Sequence of chain 1.A:
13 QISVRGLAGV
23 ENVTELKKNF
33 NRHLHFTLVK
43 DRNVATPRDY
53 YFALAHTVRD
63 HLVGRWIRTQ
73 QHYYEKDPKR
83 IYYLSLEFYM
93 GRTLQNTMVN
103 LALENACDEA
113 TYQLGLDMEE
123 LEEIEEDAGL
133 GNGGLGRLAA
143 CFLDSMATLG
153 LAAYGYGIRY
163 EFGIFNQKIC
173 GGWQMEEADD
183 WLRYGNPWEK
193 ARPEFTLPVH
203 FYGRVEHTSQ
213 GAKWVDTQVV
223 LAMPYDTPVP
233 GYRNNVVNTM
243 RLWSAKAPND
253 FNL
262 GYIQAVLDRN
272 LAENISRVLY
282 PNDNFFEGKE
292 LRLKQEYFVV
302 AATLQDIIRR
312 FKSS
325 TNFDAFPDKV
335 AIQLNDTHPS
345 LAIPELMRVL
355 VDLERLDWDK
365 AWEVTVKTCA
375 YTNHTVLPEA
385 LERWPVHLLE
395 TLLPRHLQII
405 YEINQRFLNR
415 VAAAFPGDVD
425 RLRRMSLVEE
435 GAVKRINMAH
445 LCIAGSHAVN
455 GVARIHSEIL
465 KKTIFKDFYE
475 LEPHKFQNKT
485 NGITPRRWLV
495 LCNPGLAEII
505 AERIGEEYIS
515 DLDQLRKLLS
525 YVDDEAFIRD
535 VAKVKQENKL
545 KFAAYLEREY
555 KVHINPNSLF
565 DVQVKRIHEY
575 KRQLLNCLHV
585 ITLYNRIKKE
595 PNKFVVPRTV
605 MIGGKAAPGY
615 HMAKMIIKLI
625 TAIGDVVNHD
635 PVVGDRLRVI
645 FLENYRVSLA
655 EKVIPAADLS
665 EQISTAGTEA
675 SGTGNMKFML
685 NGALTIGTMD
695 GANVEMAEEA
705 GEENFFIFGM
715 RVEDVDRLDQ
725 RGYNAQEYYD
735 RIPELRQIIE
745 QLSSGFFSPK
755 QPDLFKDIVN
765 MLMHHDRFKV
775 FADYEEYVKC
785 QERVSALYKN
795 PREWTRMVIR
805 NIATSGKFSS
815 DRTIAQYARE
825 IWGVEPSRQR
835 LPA

Sequence of chain 2.A:
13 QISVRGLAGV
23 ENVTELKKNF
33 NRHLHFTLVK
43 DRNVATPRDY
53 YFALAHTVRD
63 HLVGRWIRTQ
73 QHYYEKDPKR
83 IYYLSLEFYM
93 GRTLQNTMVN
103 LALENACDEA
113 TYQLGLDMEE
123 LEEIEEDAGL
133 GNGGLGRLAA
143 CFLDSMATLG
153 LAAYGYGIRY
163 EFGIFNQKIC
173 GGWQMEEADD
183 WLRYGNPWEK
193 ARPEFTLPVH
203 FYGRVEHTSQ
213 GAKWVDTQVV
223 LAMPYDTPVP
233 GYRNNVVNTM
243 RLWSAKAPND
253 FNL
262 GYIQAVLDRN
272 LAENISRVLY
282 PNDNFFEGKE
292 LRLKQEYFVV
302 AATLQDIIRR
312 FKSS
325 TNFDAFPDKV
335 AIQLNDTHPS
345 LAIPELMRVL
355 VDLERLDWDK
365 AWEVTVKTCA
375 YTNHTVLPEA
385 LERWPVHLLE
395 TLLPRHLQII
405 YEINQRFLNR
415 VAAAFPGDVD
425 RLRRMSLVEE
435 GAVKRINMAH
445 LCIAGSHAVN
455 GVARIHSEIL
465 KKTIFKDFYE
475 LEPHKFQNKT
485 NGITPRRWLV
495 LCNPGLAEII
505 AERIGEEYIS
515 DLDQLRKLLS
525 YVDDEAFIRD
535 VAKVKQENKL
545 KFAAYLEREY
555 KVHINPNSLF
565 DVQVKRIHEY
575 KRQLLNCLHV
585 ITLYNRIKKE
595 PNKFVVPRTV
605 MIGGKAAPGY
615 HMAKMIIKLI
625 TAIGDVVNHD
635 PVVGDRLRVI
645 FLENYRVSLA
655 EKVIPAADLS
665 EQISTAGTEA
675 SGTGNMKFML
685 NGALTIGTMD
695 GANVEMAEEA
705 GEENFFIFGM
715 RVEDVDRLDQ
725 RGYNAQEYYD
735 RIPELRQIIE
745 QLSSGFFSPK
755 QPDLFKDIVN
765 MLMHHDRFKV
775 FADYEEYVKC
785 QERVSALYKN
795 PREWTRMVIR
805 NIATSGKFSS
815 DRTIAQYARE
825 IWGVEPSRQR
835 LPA

Binding-site contacts:
Ligand atom P contacts residue ARG310 of chain 1.A at 4.2 Å.
Ligand atom O3P contacts residue ARG310 of chain 1.A at 4.0 Å.
Ligand atom O1P contacts residue ARG310 of chain 1.A at 4.4 Å.
Ligand atom C8 contacts residue TYR76 of chain 1.A at 3.8 Å (hydrophobic).
Ligand atom C3' contacts residue VAL46 of chain 2.A at 3.8 Å (hydrophobic).
Ligand atom O3P contacts residue PHE197 of chain 1.A at 4.0 Å.
Ligand atom N3 contacts residue TYR76 of chain 1.A at 3.8 Å.
Ligand atom C4 contacts residue VAL46 of chain 2.A at 3.9 Å (hydrophobic).
Ligand atom O4' contacts residue GLN72 of chain 1.A at 4.2 Å.
Ligand atom N3 contacts residue VAL46 of chain 2.A at 4.5 Å.
Ligand atom C5 contacts residue VAL46 of chain 2.A at 4.0 Å (hydrophobic).
Ligand atom C2' contacts residue VAL46 of chain 2.A at 3.7 Å (hydrophobic).
Ligand atom O3' contacts residue GLN72 of chain 1.A at 3.6 Å.
Ligand atom O2' contacts residue ILE69 of chain 1.A at 4.3 Å.
Ligand atom N1 contacts residue ASN45 of chain 2.A at 4.2 Å.
Ligand atom N1 contacts residue TYR76 of chain 1.A at 4.1 Å.
Ligand atom C4' contacts residue VAL46 of chain 2.A at 4.4 Å (hydrophobic).
Ligand atom O4' contacts residue TYR76 of chain 1.A at 3.9 Å.
Ligand atom C8 contacts residue VAL46 of chain 2.A at 3.8 Å (hydrophobic).
Ligand atom C1' contacts residue TYR76 of chain 1.A at 3.7 Å (hydrophobic).
Ligand atom C6 contacts residue TYR76 of chain 1.A at 3.9 Å (hydrophobic).
Ligand atom O2P contacts residue ARG310 of chain 1.A at 3.5 Å (salt-bridge).
Ligand atom O2' contacts residue GLN73 of chain 1.A at 3.4 Å.
Ligand atom C2 contacts residue TYR76 of chain 1.A at 4.1 Å (hydrophobic).
Ligand atom C5 contacts residue TYR76 of chain 1.A at 3.8 Å (hydrophobic).
Ligand atom N7 contacts residue VAL46 of chain 2.A at 4.0 Å.
Ligand atom O1P contacts residue ARG311 of chain 1.A at 3.1 Å (salt-bridge).
Ligand atom C1' contacts residue VAL46 of chain 2.A at 4.3 Å (hydrophobic).
Ligand atom N7 contacts residue TYR76 of chain 1.A at 3.8 Å.
Ligand atom O3' contacts residue GLN73 of chain 1.A at 4.4 Å.
Ligand atom C1' contacts residue GLN72 of chain 1.A at 4.5 Å.
Ligand atom P contacts residue ARG311 of chain 1.A at 3.8 Å.
Ligand atom O2' contacts residue GLN72 of chain 1.A at 4.2 Å.
Ligand atom O2P contacts residue ARG311 of chain 1.A at 3.0 Å (salt-bridge).
Ligand atom C5' contacts residue GLN72 of chain 1.A at 4.3 Å.
Ligand atom O6 contacts residue TYR76 of chain 1.A at 4.0 Å.
Ligand atom C2 contacts residue ASN45 of chain 2.A at 4.1 Å.
Ligand atom C4 contacts residue TYR76 of chain 1.A at 3.7 Å (hydrophobic).
Ligand atom N9 contacts residue TYR76 of chain 1.A at 3.7 Å.
Ligand atom N9 contacts residue VAL46 of chain 2.A at 3.8 Å.

This small molecule binds to this protein.
Small molecule (SMILES): O=c1[nH]cnc2c1ncn2[C@@H]1O[C@H](COP(=O)(O)O)[C@@H](O)[C@H]1O